Binding-site contacts:
Ligand atom O contacts residue SEP8 of chain 2.B at 0.9 Å (h-bond).
Ligand atom CB contacts residue ASN5 of chain 2.B at 0.7 Å.
Ligand atom O1P contacts residue SEP8 of chain 2.B at 0.3 Å (h-bond).
Ligand atom O contacts residue SER9 of chain 2.B at 1.0 Å (h-bond).
Ligand atom C contacts residue ASN7 of chain 2.B at 1.2 Å.
Ligand atom C contacts residue ASN7 of chain 2.B at 0.5 Å.
Ligand atom C contacts residue ALA6 of chain 2.B at 0.7 Å (hydrophobic).
Ligand atom C contacts residue PRO10 of chain 2.B at 0.8 Å (hydrophobic).
Ligand atom CG2 contacts residue SER9 of chain 2.B at 0.9 Å.
Ligand atom N contacts residue ALA6 of chain 2.B at 0.9 Å (h-bond).
Ligand atom C contacts residue SEP8 of chain 2.B at 0.7 Å.
Ligand atom O3P contacts residue SEP8 of chain 2.B at 0.3 Å (h-bond).
Ligand atom N contacts residue ASN5 of chain 2.B at 0.9 Å.
Ligand atom N contacts residue ASN7 of chain 2.B at 0.5 Å (h-bond).
Ligand atom OG1 contacts residue SEP8 of chain 2.B at 0.4 Å (h-bond).
Ligand atom O2P contacts residue SEP8 of chain 2.B at 0.5 Å (h-bond).
Ligand atom CB contacts residue SEP8 of chain 2.B at 0.4 Å.
Ligand atom C contacts residue SEP8 of chain 2.B at 1.0 Å.
Ligand atom P contacts residue SEP8 of chain 2.B at 0.3 Å.
Ligand atom CA contacts residue ALA6 of chain 2.B at 0.8 Å (hydrophobic).
Ligand atom CA contacts residue SER9 of chain 2.B at 0.9 Å.
Ligand atom N contacts residue VAL11 of chain 2.B at 1.0 Å.
Ligand atom CA contacts residue VAL11 of chain 2.B at 1.2 Å (hydrophobic).
Ligand atom CA contacts residue ASN7 of chain 2.B at 0.6 Å.
Ligand atom CB contacts residue SER9 of chain 2.B at 1.0 Å.
Ligand atom CB contacts residue ALA6 of chain 2.B at 0.7 Å (hydrophobic).
Ligand atom CA contacts residue ASN5 of chain 2.B at 0.7 Å.
Ligand atom CA contacts residue SEP8 of chain 2.B at 0.5 Å.
Ligand atom N contacts residue SER9 of chain 2.B at 0.6 Å (h-bond).
Ligand atom O contacts residue ALA6 of chain 2.B at 1.0 Å (h-bond).
Ligand atom C contacts residue SER9 of chain 2.B at 1.1 Å.
Ligand atom C contacts residue VAL11 of chain 2.B at 0.9 Å (hydrophobic).
Ligand atom O contacts residue VAL11 of chain 2.B at 1.1 Å (h-bond).
Ligand atom O contacts residue ASN7 of chain 2.B at 0.5 Å (h-bond).
Ligand atom CB contacts residue ASN7 of chain 2.B at 0.7 Å.
Ligand atom OG1 contacts residue SER9 of chain 2.B at 0.6 Å (h-bond).
Ligand atom N contacts residue PRO10 of chain 2.B at 1.2 Å.
Ligand atom N contacts residue SEP8 of chain 2.B at 0.5 Å (h-bond).
Ligand atom C contacts residue ASN5 of chain 2.B at 0.4 Å.
Ligand atom C contacts residue SER9 of chain 2.B at 0.4 Å.

Sequence of chain 2.B:
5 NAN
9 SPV

The small molecule below binds the protein below.
Small molecule (SMILES): CC(C)C[C@H](NC(=O)[C@@H](NC(=O)[C@@H](NC(=O)[C@H](C)NC(=O)[C@H](CO)NC(=O)[C@H](C)N)[C@@H](C)OP(=O)(O)O)[C@@H](C)O)C(=O)N[C@@H](C)C=O

Sequence of chain 2.A:
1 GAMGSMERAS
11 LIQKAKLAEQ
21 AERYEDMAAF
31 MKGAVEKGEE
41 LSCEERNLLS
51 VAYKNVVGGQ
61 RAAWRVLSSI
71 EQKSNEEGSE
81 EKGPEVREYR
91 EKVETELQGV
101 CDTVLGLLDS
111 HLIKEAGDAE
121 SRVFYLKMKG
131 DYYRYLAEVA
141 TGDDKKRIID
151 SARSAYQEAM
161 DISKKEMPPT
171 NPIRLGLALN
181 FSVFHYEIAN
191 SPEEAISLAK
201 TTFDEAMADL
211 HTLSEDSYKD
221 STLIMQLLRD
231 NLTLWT